Sequence of chain 2.A:
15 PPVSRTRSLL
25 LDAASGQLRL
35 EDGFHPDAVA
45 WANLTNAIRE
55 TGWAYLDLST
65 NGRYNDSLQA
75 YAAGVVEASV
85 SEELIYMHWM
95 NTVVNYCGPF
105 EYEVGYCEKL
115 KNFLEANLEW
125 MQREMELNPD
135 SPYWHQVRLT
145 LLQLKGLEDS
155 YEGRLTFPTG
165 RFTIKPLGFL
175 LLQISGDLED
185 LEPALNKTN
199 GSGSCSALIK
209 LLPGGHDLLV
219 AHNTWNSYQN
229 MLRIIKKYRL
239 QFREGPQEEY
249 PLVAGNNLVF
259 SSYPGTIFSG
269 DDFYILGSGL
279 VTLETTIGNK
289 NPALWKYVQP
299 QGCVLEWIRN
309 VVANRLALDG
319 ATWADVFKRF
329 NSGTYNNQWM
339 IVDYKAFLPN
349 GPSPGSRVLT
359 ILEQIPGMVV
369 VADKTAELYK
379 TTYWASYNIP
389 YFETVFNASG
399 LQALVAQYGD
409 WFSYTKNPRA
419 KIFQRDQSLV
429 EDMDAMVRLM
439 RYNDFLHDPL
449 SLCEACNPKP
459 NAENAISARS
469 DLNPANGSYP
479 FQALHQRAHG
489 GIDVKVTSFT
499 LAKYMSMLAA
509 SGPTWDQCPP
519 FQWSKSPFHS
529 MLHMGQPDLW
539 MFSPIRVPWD

Binding-site contacts:
Ligand atom C5 contacts residue GLN400 of chain 2.A at 4.1 Å.
Ligand atom O5 contacts residue GLN400 of chain 2.A at 3.7 Å.
Ligand atom O7 contacts residue GLU391 of chain 2.A at 4.1 Å.
Ligand atom N2 contacts residue ASN395 of chain 2.A at 2.7 Å (h-bond).
Ligand atom C7 contacts residue ASN395 of chain 2.A at 3.3 Å.
Ligand atom C8 contacts residue GLU391 of chain 2.A at 3.7 Å.
Ligand atom C1 contacts residue ASN395 of chain 2.A at 1.4 Å.
Ligand atom C3 contacts residue ASN395 of chain 2.A at 3.6 Å.
Ligand atom C5 contacts residue ASN395 of chain 2.A at 3.7 Å.
Ligand atom C4 contacts residue ASN395 of chain 2.A at 4.1 Å.
Ligand atom O3 contacts residue GLU391 of chain 2.A at 4.4 Å.
Ligand atom C2 contacts residue GLU391 of chain 2.A at 3.9 Å.
Ligand atom C2 contacts residue ASN395 of chain 2.A at 2.2 Å.
Ligand atom C3 contacts residue GLU391 of chain 2.A at 4.0 Å.
Ligand atom C7 contacts residue GLU391 of chain 2.A at 3.5 Å.
Ligand atom O5 contacts residue ASN395 of chain 2.A at 2.4 Å (h-bond).
Ligand atom O7 contacts residue ASN395 of chain 2.A at 3.2 Å (h-bond).
Ligand atom C1 contacts residue GLN400 of chain 2.A at 3.8 Å.
Ligand atom O6 contacts residue GLN400 of chain 2.A at 3.8 Å.
Ligand atom C1 contacts residue GLU391 of chain 2.A at 4.3 Å.
Ligand atom N2 contacts residue GLU391 of chain 2.A at 2.9 Å (salt-bridge).

The protein below binds the small molecule below.
Small molecule (SMILES): CC(=O)N[C@@H]1[C@@H](O)[C@H](O)[C@@H](CO)O[C@H]1O